Sequence of chain 11.A:
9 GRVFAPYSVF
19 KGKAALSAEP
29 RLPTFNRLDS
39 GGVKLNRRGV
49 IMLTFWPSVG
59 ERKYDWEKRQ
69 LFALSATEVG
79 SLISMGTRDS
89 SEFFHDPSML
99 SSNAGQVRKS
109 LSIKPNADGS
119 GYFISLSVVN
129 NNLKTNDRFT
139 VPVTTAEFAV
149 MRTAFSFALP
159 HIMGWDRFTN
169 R

Sequence of chain 5.A:
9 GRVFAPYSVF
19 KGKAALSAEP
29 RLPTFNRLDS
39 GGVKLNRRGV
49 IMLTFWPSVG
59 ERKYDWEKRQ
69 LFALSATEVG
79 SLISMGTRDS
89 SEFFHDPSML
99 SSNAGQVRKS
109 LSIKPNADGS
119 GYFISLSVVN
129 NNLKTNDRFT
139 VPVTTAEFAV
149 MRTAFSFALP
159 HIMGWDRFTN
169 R

Binding-site contacts:
Ligand atom C4 contacts residue PHE12 of chain 18.A at 3.2 Å (hydrophobic).
Ligand atom O2 contacts residue ASP94 of chain 5.A at 3.0 Å (salt-bridge).
Ligand atom O2 contacts residue TRP64 of chain 18.A at 3.1 Å.
Ligand atom OP1 contacts residue ALA71 of chain 5.A at 2.9 Å (h-bond).
Ligand atom C5' contacts residue TYR62 of chain 18.A at 3.2 Å (hydrophobic).
Ligand atom O4' contacts residue HIS93 of chain 5.A at 3.4 Å.
Ligand atom C7 contacts residue HIS93 of chain 5.A at 3.5 Å.
Ligand atom N1 contacts residue PHE12 of chain 18.A at 3.3 Å.
Ligand atom O4 contacts residue SER16 of chain 18.A at 3.0 Å (h-bond).
Ligand atom OP1 contacts residue LYS107 of chain 5.A at 2.8 Å (salt-bridge).
Ligand atom O2 contacts residue ARG60 of chain 18.A at 3.0 Å.
Ligand atom OP1 contacts residue HIS93 of chain 5.A at 2.7 Å (h-bond).
Ligand atom N3 contacts residue PHE12 of chain 18.A at 2.9 Å.
Ligand atom C4 contacts residue LYS21 of chain 11.A at 3.4 Å.
Ligand atom C6 contacts residue TRP64 of chain 18.A at 3.2 Å (hydrophobic).
Ligand atom OP2 contacts residue LYS107 of chain 5.A at 2.6 Å (salt-bridge).
Ligand atom O2 contacts residue LEU98 of chain 5.A at 3.4 Å.
Ligand atom O3' contacts residue ALA71 of chain 5.A at 3.4 Å.
Ligand atom C2 contacts residue PHE12 of chain 18.A at 2.9 Å (hydrophobic).
Ligand atom C2 contacts residue TRP64 of chain 18.A at 3.5 Å (hydrophobic).
Ligand atom O4 contacts residue PHE92 of chain 5.A at 3.5 Å (h-bond).
Ligand atom C5 contacts residue HIS93 of chain 5.A at 3.5 Å.
Ligand atom C1' contacts residue ASP94 of chain 5.A at 3.5 Å.
Ligand atom O4 contacts residue LYS21 of chain 11.A at 2.9 Å (salt-bridge).
Ligand atom C7 contacts residue TRP64 of chain 18.A at 3.5 Å (hydrophobic).
Ligand atom C5 contacts residue PHE18 of chain 18.A at 3.4 Å (hydrophobic).
Ligand atom N3 contacts residue PHE92 of chain 5.A at 3.0 Å (h-bond).
Ligand atom OP1 contacts residue LYS61 of chain 18.A at 3.0 Å.
Ligand atom N3 contacts residue PHE18 of chain 18.A at 3.4 Å.
Ligand atom OP1 contacts residue TYR62 of chain 18.A at 2.8 Å (h-bond).
Ligand atom C1' contacts residue LEU98 of chain 5.A at 3.5 Å (hydrophobic).
Ligand atom O4 contacts residue PRO14 of chain 18.A at 3.5 Å.
Ligand atom C4 contacts residue PHE92 of chain 5.A at 3.3 Å (hydrophobic).
Ligand atom O4 contacts residue PHE12 of chain 18.A at 3.2 Å.
Ligand atom O4' contacts residue MET50 of chain 5.A at 3.4 Å.
Ligand atom C4 contacts residue PHE18 of chain 18.A at 3.3 Å (hydrophobic).
Ligand atom O4' contacts residue TRP64 of chain 18.A at 2.9 Å (h-bond).
Ligand atom O2 contacts residue MET97 of chain 5.A at 3.4 Å.
Ligand atom N3 contacts residue LYS21 of chain 11.A at 2.8 Å.
Ligand atom O2 contacts residue PHE12 of chain 18.A at 3.2 Å.

Sequence of chain 18.A:
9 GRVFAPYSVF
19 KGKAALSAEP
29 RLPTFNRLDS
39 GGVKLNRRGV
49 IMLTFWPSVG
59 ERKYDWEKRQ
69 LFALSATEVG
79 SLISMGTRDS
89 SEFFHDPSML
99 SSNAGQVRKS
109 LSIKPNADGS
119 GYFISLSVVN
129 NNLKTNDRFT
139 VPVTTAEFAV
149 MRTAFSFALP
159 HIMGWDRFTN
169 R

The small molecule below binds the protein below.
Small molecule (SMILES): Cc1cn([C@H]2C[C@H](O[P](=O)(O)OC[C@H]3O[C@@H](n4cc(C)c(=O)[nH]c4=O)C[C@@H]3O[P](=O)(O)OC[C@H]3O[C@@H](n4cc(C)c(=O)[nH]c4=O)C[C@@H]3O[P](=O)(O)OC[C@H]3O[C@@H](n4cc(C)c(=O)[nH]c4=O)C[C@@H]3O[P](=O)(O)OC[C@H]3O[C@@H](n4cc(C)c(=O)[nH]c4=O)C[C@@H]3O[P](=O)(O)OC[C@H]3O[C@@H](n4cc(C)c(=O)[nH]c4=O)C[C@@H]3O)[C@@H](CO[P](=O)(O)O[C@H]3C[C@H](n4cc(C)c(=O)[nH]c4=O)O[C@@H]3CO[P](=O)(O)O[C@H]3C[C@H](n4cc(C)c(=O)[nH]c4=O)O[C@@H]3CO[P](=O)(O)O[C@H]3C[C@H](n4cc(C)c(=O)[nH]c4=O)O[C@@H]3COP(=O)=O)O2)c(=O)[nH]c1=O